Binding-site contacts:
Ligand atom C4 contacts residue ASN57 of chain 1.A at 4.1 Å.
Ligand atom O3 contacts residue GLU56 of chain 1.A at 4.1 Å.
Ligand atom O1 contacts residue GLU56 of chain 1.A at 2.2 Å (salt-bridge).
Ligand atom C2 contacts residue GLU56 of chain 1.A at 4.3 Å.
Ligand atom C3 contacts residue GLU56 of chain 1.A at 4.0 Å.
Ligand atom O3 contacts residue ASN57 of chain 1.A at 2.7 Å (h-bond).
Ligand atom O1 contacts residue LYS53 of chain 1.A at 3.7 Å.
Ligand atom C3 contacts residue ASN57 of chain 1.A at 4.2 Å.
Ligand atom C1 contacts residue ASN57 of chain 1.A at 4.2 Å.
Ligand atom C1 contacts residue GLU56 of chain 1.A at 3.0 Å.
Ligand atom C4 contacts residue GLU56 of chain 1.A at 2.8 Å.
Ligand atom C1 contacts residue LYS53 of chain 1.A at 4.0 Å.

Sequence of chain 1.A:
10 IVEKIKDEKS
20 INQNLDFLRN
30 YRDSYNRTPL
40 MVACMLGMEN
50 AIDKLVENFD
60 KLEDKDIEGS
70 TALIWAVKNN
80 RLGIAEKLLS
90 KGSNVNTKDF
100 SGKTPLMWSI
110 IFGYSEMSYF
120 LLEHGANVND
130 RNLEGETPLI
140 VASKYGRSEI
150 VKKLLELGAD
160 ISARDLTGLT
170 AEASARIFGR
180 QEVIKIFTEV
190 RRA

The protein below binds the small molecule below.
Small molecule (SMILES): C[C@H](O)CCO